This small molecule binds to this protein.
Small molecule (SMILES): O=C([O-])C(=O)[O-]

Binding-site contacts:
Ligand atom C2 contacts residue ASP309 of chain 1.C at 3.9 Å.
Ligand atom C1 contacts residue GLU285 of chain 1.C at 3.7 Å.
Ligand atom O3 contacts residue THR341 of chain 1.C at 3.4 Å (h-bond).
Ligand atom O3 contacts residue ARG86 of chain 1.C at 3.9 Å.
Ligand atom O2 contacts residue GLY308 of chain 1.C at 3.8 Å.
Ligand atom O1 contacts residue GLU285 of chain 1.C at 3.2 Å (salt-bridge).
Ligand atom C2 contacts residue GLU285 of chain 1.C at 3.5 Å.
Ligand atom O2 contacts residue GLU285 of chain 1.C at 2.9 Å (salt-bridge).
Ligand atom O2 contacts residue MG1 of chain 1.MA at 2.3 Å.
Ligand atom C1 contacts residue LYS283 of chain 1.C at 3.6 Å.
Ligand atom C1 contacts residue ARG86 of chain 1.C at 4.4 Å.
Ligand atom O4 contacts residue GLY308 of chain 1.C at 2.8 Å (h-bond).
Ligand atom C2 contacts residue ALA306 of chain 1.C at 3.6 Å (hydrophobic).
Ligand atom O3 contacts residue LYS283 of chain 1.C at 3.8 Å.
Ligand atom C2 contacts residue MG1 of chain 1.MA at 3.2 Å.
Ligand atom O3 contacts residue ALA306 of chain 1.C at 4.0 Å.
Ligand atom O3 contacts residue MET304 of chain 1.C at 4.0 Å.
Ligand atom O3 contacts residue MG1 of chain 1.MA at 4.4 Å.
Ligand atom C2 contacts residue THR341 of chain 1.C at 3.5 Å.
Ligand atom O1 contacts residue ARG86 of chain 1.C at 4.2 Å.
Ligand atom C2 contacts residue GLY308 of chain 1.C at 3.8 Å.
Ligand atom O4 contacts residue MG1 of chain 1.MA at 4.4 Å.
Ligand atom O3 contacts residue MET373 of chain 1.C at 3.8 Å.
Ligand atom O2 contacts residue ASP309 of chain 1.C at 3.0 Å (salt-bridge).
Ligand atom O4 contacts residue ARG307 of chain 1.C at 3.4 Å (salt-bridge).
Ligand atom C1 contacts residue THR341 of chain 1.C at 3.9 Å.
Ligand atom O1 contacts residue LYS283 of chain 1.C at 2.7 Å (salt-bridge).
Ligand atom C1 contacts residue ALA306 of chain 1.C at 3.7 Å (hydrophobic).
Ligand atom O4 contacts residue THR341 of chain 1.C at 2.5 Å (h-bond).
Ligand atom O1 contacts residue ALA306 of chain 1.C at 4.2 Å.
Ligand atom O4 contacts residue ASP309 of chain 1.C at 3.9 Å.
Ligand atom O4 contacts residue ALA306 of chain 1.C at 3.3 Å.
Ligand atom O2 contacts residue ALA306 of chain 1.C at 4.0 Å.
Ligand atom C2 contacts residue ARG307 of chain 1.C at 4.4 Å.
Ligand atom O1 contacts residue ASP309 of chain 1.C at 4.2 Å.
Ligand atom O1 contacts residue MG1 of chain 1.MA at 2.3 Å.
Ligand atom C1 contacts residue MG1 of chain 1.MA at 3.1 Å.

Sequence of chain 1.C:
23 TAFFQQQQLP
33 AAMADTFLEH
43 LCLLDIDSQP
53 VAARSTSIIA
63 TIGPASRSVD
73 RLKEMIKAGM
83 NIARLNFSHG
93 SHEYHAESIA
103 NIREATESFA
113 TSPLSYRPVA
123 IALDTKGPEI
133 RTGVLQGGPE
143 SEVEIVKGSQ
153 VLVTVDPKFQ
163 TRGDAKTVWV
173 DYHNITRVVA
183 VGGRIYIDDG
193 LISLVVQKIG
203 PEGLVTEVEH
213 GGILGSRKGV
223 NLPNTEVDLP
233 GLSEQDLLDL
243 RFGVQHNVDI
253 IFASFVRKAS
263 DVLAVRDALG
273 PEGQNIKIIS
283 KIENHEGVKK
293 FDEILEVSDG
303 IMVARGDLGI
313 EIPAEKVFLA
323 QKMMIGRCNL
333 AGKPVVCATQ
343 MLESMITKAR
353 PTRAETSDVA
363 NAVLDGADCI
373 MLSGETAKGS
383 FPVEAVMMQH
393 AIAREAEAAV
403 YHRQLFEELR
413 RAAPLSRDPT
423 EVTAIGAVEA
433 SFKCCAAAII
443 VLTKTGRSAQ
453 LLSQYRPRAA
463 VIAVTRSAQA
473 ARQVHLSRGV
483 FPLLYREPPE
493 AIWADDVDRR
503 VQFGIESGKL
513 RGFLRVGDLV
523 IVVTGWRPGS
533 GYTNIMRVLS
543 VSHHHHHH